The protein below binds the small molecule below.
Small molecule (SMILES): O=c1[nH]cnc2c1ncn2[C@@H]1O[C@H](COP(=O)(O)O)[C@@H](O)[C@H]1O

Sequence of chain 1.A:
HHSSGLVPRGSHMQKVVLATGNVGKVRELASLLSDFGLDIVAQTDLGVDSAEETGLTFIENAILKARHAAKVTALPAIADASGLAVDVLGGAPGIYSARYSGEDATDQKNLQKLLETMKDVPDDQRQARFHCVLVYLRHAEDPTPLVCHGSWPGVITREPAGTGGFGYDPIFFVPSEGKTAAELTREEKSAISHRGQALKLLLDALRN

Binding-site contacts:
Ligand atom O6 contacts residue ASP177 of chain 1.A at 4.0 Å.
Ligand atom N1 contacts residue ASP177 of chain 1.A at 2.7 Å (salt-bridge).
Ligand atom C5 contacts residue PHE174 of chain 1.A at 3.3 Å (hydrophobic).
Ligand atom O2' contacts residue SER105 of chain 1.A at 3.5 Å (h-bond).
Ligand atom N7 contacts residue HIS202 of chain 1.A at 3.2 Å (h-bond).
Ligand atom O4' contacts residue SER105 of chain 1.A at 3.4 Å.
Ligand atom N1 contacts residue PHE138 of chain 1.A at 3.5 Å.
Ligand atom N9 contacts residue PHE174 of chain 1.A at 3.9 Å.
Ligand atom N3 contacts residue GLY175 of chain 1.A at 3.8 Å.
Ligand atom N3 contacts residue TYR176 of chain 1.A at 3.5 Å (h-bond).
Ligand atom O6 contacts residue HIS202 of chain 1.A at 3.0 Å.
Ligand atom C2 contacts residue TYR176 of chain 1.A at 3.4 Å (hydrophobic).
Ligand atom C8 contacts residue SER90 of chain 1.A at 3.8 Å.
Ligand atom C2 contacts residue PHE174 of chain 1.A at 3.0 Å (hydrophobic).
Ligand atom N7 contacts residue PHE174 of chain 1.A at 3.6 Å.
Ligand atom C2 contacts residue ASP177 of chain 1.A at 3.1 Å.
Ligand atom C6 contacts residue PHE174 of chain 1.A at 3.4 Å (hydrophobic).
Ligand atom C4' contacts residue SER90 of chain 1.A at 3.8 Å.
Ligand atom C6 contacts residue HIS202 of chain 1.A at 3.7 Å.
Ligand atom C6 contacts residue ASP177 of chain 1.A at 3.8 Å.
Ligand atom O2' contacts residue ALA106 of chain 1.A at 3.8 Å.
Ligand atom C2 contacts residue PHE138 of chain 1.A at 3.3 Å (hydrophobic).
Ligand atom C4 contacts residue PHE138 of chain 1.A at 3.6 Å (hydrophobic).
Ligand atom N3 contacts residue PHE138 of chain 1.A at 3.4 Å.
Ligand atom N1 contacts residue LYS197 of chain 1.A at 3.5 Å (salt-bridge).
Ligand atom C5 contacts residue HIS202 of chain 1.A at 3.6 Å.
Ligand atom O6 contacts residue LYS197 of chain 1.A at 2.9 Å (salt-bridge).
Ligand atom C5 contacts residue PHE138 of chain 1.A at 4.0 Å (hydrophobic).
Ligand atom C6 contacts residue LYS197 of chain 1.A at 3.6 Å.
Ligand atom O6 contacts residue PHE174 of chain 1.A at 3.6 Å.
Ligand atom C1' contacts residue SER105 of chain 1.A at 4.0 Å.
Ligand atom O4' contacts residue SER90 of chain 1.A at 3.5 Å (h-bond).
Ligand atom N1 contacts residue PHE174 of chain 1.A at 3.5 Å (h-bond).
Ligand atom N3 contacts residue PHE174 of chain 1.A at 3.8 Å.
Ligand atom C5' contacts residue SER90 of chain 1.A at 3.4 Å.
Ligand atom C2 contacts residue GLY175 of chain 1.A at 3.8 Å.
Ligand atom O4' contacts residue GLY91 of chain 1.A at 3.3 Å.
Ligand atom O3' contacts residue ALA106 of chain 1.A at 3.3 Å.
Ligand atom C4 contacts residue PHE174 of chain 1.A at 3.5 Å (hydrophobic).
Ligand atom O2' contacts residue TYR176 of chain 1.A at 3.4 Å.